Sequence of chain 1.C:
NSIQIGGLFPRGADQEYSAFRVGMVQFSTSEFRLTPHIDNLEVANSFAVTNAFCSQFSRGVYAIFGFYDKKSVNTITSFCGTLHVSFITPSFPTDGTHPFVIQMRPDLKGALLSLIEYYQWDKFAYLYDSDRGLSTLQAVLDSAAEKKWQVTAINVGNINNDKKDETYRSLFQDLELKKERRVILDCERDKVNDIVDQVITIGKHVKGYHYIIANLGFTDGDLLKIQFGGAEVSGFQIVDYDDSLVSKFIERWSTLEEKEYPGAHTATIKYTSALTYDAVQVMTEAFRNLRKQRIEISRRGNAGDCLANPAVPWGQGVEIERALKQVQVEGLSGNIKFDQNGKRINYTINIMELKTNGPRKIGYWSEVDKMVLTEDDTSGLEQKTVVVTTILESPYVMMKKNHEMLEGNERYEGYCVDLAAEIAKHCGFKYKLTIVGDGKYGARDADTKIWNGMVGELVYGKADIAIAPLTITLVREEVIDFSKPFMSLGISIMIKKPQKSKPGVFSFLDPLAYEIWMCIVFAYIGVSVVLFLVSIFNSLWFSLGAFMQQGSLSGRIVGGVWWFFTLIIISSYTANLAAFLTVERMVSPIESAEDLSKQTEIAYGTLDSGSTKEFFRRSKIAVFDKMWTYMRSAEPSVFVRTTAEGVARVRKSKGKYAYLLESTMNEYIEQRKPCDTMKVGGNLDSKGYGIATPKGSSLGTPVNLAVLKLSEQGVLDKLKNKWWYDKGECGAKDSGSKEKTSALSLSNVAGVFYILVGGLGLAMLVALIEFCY

Sequence of chain 1.A:
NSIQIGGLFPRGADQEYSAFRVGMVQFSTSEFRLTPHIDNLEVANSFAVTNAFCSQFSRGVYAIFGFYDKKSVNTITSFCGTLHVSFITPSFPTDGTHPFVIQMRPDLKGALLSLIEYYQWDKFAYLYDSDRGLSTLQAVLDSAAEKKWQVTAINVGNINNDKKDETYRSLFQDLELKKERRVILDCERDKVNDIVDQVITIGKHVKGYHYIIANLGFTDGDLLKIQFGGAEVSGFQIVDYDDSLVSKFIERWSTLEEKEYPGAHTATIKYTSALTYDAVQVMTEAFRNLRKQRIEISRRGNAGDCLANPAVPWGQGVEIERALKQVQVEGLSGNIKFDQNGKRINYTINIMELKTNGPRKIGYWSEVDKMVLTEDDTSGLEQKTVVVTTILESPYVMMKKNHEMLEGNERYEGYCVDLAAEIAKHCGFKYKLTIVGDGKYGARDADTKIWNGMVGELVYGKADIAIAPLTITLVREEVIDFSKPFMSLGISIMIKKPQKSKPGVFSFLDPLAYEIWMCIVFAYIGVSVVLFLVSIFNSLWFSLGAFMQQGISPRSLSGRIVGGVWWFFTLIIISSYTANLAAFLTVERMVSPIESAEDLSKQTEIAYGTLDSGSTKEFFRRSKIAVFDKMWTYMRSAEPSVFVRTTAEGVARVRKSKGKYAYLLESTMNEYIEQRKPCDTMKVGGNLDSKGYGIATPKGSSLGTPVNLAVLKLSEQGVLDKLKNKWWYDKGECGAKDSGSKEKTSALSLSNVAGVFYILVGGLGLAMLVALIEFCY

Binding-site contacts:
Ligand atom CAO contacts residue TYR588 of chain 1.D at 2.9 Å (hydrophobic).
Ligand atom CBB contacts residue PHE595 of chain 1.D at 3.4 Å (hydrophobic).
Ligand atom CAP contacts residue PHE508 of chain 1.D at 2.9 Å (hydrophobic).
Ligand atom CAW contacts residue ASP510 of chain 1.D at 3.0 Å.
Ligand atom CAQ contacts residue PHE508 of chain 1.D at 3.2 Å (hydrophobic).
Ligand atom CBA contacts residue PHE595 of chain 1.D at 3.4 Å (hydrophobic).
Ligand atom CAX contacts residue ASP510 of chain 1.D at 3.4 Å.
Ligand atom OAA contacts residue ASN763 of chain 1.D at 2.8 Å.
Ligand atom CAQ contacts residue PRO511 of chain 1.D at 3.7 Å (hydrophobic).
Ligand atom CAI contacts residue SER507 of chain 1.D at 3.8 Å.
Ligand atom CAO contacts residue PHE508 of chain 1.D at 3.2 Å (hydrophobic).
Ligand atom CAJ contacts residue SER507 of chain 1.D at 3.6 Å.
Ligand atom CAG contacts residue TYR588 of chain 1.D at 3.4 Å (hydrophobic).
Ligand atom NAK contacts residue SER507 of chain 1.D at 3.4 Å (h-bond).
Ligand atom FAF contacts residue PHE508 of chain 1.D at 3.0 Å.
Ligand atom CAV contacts residue PHE595 of chain 1.D at 3.5 Å (hydrophobic).
Ligand atom CBC contacts residue SER501 of chain 1.D at 3.8 Å.
Ligand atom CAX contacts residue PHE595 of chain 1.D at 3.4 Å (hydrophobic).
Ligand atom CBG contacts residue VAL602 of chain 1.D at 2.6 Å (hydrophobic).
Ligand atom CAV contacts residue ASP510 of chain 1.D at 3.8 Å.
Ligand atom CAQ contacts residue SER507 of chain 1.D at 3.8 Å.
Ligand atom CAT contacts residue ASP510 of chain 1.D at 3.4 Å.
Ligand atom NAY contacts residue PHE595 of chain 1.D at 3.0 Å (h-bond).
Ligand atom CAZ contacts residue PHE595 of chain 1.D at 3.3 Å (hydrophobic).
Ligand atom CAG contacts residue PHE508 of chain 1.D at 3.7 Å (hydrophobic).
Ligand atom CBC contacts residue LYS500 of chain 1.D at 3.6 Å.
Ligand atom FAF contacts residue TYR588 of chain 1.D at 3.3 Å.
Ligand atom CAW contacts residue PHE595 of chain 1.D at 3.4 Å (hydrophobic).
Ligand atom FAF contacts residue ILE583 of chain 1.C at 3.1 Å.
Ligand atom CAP contacts residue PRO511 of chain 1.D at 3.3 Å (hydrophobic).
Ligand atom CBF contacts residue LYS500 of chain 1.D at 3.5 Å.
Ligand atom CBD contacts residue LYS500 of chain 1.D at 3.6 Å.
Ligand atom CAH contacts residue ASN763 of chain 1.D at 3.6 Å.
Ligand atom CAM contacts residue SER507 of chain 1.D at 3.6 Å.
Ligand atom CAS contacts residue SER507 of chain 1.D at 3.4 Å.
Ligand atom CBG contacts residue LYS500 of chain 1.D at 3.5 Å.
Ligand atom NAR contacts residue PHE508 of chain 1.D at 3.7 Å.
Ligand atom NAR contacts residue SER507 of chain 1.D at 3.5 Å (h-bond).
Ligand atom CAJ contacts residue ASN763 of chain 1.D at 3.8 Å.
Ligand atom NAR contacts residue PRO511 of chain 1.D at 3.2 Å.

Sequence of chain 1.D:
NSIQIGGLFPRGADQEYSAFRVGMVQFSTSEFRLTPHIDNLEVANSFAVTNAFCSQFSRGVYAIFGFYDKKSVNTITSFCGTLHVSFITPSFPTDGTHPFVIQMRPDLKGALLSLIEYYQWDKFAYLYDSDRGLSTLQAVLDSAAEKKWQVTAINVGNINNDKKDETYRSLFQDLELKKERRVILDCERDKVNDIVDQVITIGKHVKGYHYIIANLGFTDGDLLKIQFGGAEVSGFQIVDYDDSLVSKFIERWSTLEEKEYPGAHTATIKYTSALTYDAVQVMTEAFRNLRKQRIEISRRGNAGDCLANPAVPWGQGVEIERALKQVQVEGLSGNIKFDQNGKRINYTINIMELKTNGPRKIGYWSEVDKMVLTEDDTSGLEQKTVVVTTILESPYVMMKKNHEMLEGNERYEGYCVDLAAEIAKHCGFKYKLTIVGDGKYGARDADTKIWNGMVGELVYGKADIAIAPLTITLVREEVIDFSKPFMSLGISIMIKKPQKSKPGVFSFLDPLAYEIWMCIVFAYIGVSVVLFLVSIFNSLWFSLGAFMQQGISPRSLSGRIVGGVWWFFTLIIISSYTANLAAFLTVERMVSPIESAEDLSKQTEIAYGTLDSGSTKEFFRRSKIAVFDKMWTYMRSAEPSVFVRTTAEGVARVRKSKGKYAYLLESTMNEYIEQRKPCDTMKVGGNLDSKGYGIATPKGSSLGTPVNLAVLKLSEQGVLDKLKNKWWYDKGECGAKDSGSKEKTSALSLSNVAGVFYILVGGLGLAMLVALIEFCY

A small-molecule ligand and the protein it binds are described below.
Small molecule (SMILES): CCN(CC)Cc1cccc(CCc2nc3ccc(F)cc3c(=O)n2-c2ccccc2Cl)n1